A protein and the small-molecule ligand that binds it are described below.
Small molecule (SMILES): CC(=O)N[C@@H]1[C@@H](O)[C@H](O)[C@@H](CO)O[C@H]1O

Sequence of chain 1.E:
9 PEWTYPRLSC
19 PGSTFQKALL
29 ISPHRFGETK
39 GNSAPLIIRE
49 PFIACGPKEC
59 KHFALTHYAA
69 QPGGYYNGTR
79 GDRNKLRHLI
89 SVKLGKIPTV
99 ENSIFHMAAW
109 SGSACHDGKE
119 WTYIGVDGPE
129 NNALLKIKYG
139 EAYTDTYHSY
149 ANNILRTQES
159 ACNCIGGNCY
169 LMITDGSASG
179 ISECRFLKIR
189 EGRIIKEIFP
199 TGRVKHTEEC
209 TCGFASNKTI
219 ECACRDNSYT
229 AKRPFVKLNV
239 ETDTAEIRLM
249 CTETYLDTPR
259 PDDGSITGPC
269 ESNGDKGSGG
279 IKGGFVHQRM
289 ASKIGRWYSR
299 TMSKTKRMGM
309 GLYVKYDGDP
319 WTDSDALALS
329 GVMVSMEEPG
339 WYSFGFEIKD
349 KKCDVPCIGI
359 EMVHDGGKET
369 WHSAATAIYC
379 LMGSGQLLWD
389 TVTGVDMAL

Binding-site contacts:
Ligand atom N2 contacts residue ASN215 of chain 1.E at 2.8 Å (h-bond).
Ligand atom C5 contacts residue ASN215 of chain 1.E at 3.8 Å.
Ligand atom C3 contacts residue PRO14 of chain 1.E at 4.4 Å (hydrophobic).
Ligand atom C8 contacts residue LEU16 of chain 1.E at 4.0 Å (hydrophobic).
Ligand atom C1 contacts residue TYR13 of chain 1.E at 4.3 Å (hydrophobic).
Ligand atom O7 contacts residue ASN215 of chain 1.E at 4.2 Å.
Ligand atom C8 contacts residue PRO14 of chain 1.E at 3.4 Å (hydrophobic).
Ligand atom O7 contacts residue LEU16 of chain 1.E at 4.3 Å.
Ligand atom C3 contacts residue ASN215 of chain 1.E at 3.9 Å.
Ligand atom C4 contacts residue ASN215 of chain 1.E at 4.3 Å.
Ligand atom C1 contacts residue PRO14 of chain 1.E at 4.2 Å (hydrophobic).
Ligand atom O5 contacts residue TYR13 of chain 1.E at 4.2 Å.
Ligand atom N2 contacts residue PRO14 of chain 1.E at 3.0 Å (h-bond).
Ligand atom C2 contacts residue PRO14 of chain 1.E at 4.0 Å (hydrophobic).
Ligand atom C1 contacts residue ASN215 of chain 1.E at 1.5 Å.
Ligand atom N2 contacts residue ARG15 of chain 1.E at 4.5 Å.
Ligand atom C5 contacts residue TYR13 of chain 1.E at 4.5 Å (hydrophobic).
Ligand atom C7 contacts residue ASN215 of chain 1.E at 3.7 Å.
Ligand atom C8 contacts residue ARG15 of chain 1.E at 3.9 Å.
Ligand atom C2 contacts residue ASN215 of chain 1.E at 2.5 Å.
Ligand atom O5 contacts residue ASN215 of chain 1.E at 2.4 Å (h-bond).
Ligand atom C7 contacts residue PRO14 of chain 1.E at 3.7 Å (hydrophobic).